Sequence of chain 1.B:
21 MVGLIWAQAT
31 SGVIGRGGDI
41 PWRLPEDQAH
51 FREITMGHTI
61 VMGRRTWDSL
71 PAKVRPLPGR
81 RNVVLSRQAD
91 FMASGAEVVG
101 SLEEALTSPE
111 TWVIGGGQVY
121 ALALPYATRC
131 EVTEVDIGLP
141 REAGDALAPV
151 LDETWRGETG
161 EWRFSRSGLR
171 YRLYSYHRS

The small molecule below binds the protein below.
Small molecule (SMILES): CC1(C)N=C(N)N=C(N)N1c1ccc(Cl)cc1

Binding-site contacts:
Ligand atom N8 contacts residue TYR120 of chain 1.B at 3.5 Å (h-bond).
Ligand atom N8 contacts residue ILE25 of chain 1.B at 2.9 Å (h-bond).
Ligand atom N7 contacts residue THR133 of chain 1.B at 3.8 Å.
Ligand atom N7 contacts residue TRP26 of chain 1.B at 3.5 Å (h-bond).
Ligand atom N3 contacts residue PHE51 of chain 1.B at 3.5 Å.
Ligand atom C12 contacts residue ILE114 of chain 1.B at 3.7 Å (hydrophobic).
Ligand atom N3 contacts residue ILE25 of chain 1.B at 3.4 Å.
Ligand atom N1 contacts residue PHE51 of chain 1.B at 4.1 Å.
Ligand atom CL17 contacts residue LEU70 of chain 1.B at 3.8 Å.
Ligand atom C11 contacts residue PHE51 of chain 1.B at 4.1 Å (hydrophobic).
Ligand atom C9 contacts residue GLN48 of chain 1.B at 3.4 Å.
Ligand atom C6 contacts residue PHE51 of chain 1.B at 4.2 Å (hydrophobic).
Ligand atom CL17 contacts residue THR66 of chain 1.B at 3.4 Å.
Ligand atom C6 contacts residue ASP47 of chain 1.B at 3.4 Å.
Ligand atom N3 contacts residue TRP26 of chain 1.B at 3.5 Å.
Ligand atom C10 contacts residue ILE40 of chain 1.B at 3.9 Å (hydrophobic).
Ligand atom C10 contacts residue ALA27 of chain 1.B at 3.9 Å (hydrophobic).
Ligand atom C13 contacts residue ILE114 of chain 1.B at 3.7 Å (hydrophobic).
Ligand atom N3 contacts residue ALA27 of chain 1.B at 4.0 Å.
Ligand atom C10 contacts residue ASP47 of chain 1.B at 3.5 Å.
Ligand atom N7 contacts residue ALA27 of chain 1.B at 3.8 Å.
Ligand atom C2 contacts residue TRP26 of chain 1.B at 3.9 Å (hydrophobic).
Ligand atom C16 contacts residue PHE51 of chain 1.B at 3.5 Å (hydrophobic).
Ligand atom N1 contacts residue ASP47 of chain 1.B at 2.6 Å (salt-bridge).
Ligand atom N8 contacts residue PHE51 of chain 1.B at 3.5 Å.
Ligand atom C4 contacts residue TRP26 of chain 1.B at 4.2 Å (hydrophobic).
Ligand atom C15 contacts residue PHE51 of chain 1.B at 4.0 Å (hydrophobic).
Ligand atom N7 contacts residue ILE25 of chain 1.B at 3.7 Å.
Ligand atom N5 contacts residue PHE51 of chain 1.B at 3.8 Å.
Ligand atom C4 contacts residue ILE25 of chain 1.B at 3.6 Å (hydrophobic).
Ligand atom C2 contacts residue ALA27 of chain 1.B at 3.9 Å (hydrophobic).
Ligand atom C2 contacts residue ASP47 of chain 1.B at 3.3 Å.
Ligand atom C9 contacts residue ASP47 of chain 1.B at 3.5 Å.
Ligand atom C4 contacts residue PHE51 of chain 1.B at 3.5 Å (hydrophobic).
Ligand atom C2 contacts residue PHE51 of chain 1.B at 3.8 Å (hydrophobic).
Ligand atom N8 contacts residue ILE114 of chain 1.B at 3.4 Å (h-bond).
Ligand atom C2 contacts residue ILE25 of chain 1.B at 4.0 Å (hydrophobic).
Ligand atom N1 contacts residue ALA27 of chain 1.B at 4.0 Å.
Ligand atom N7 contacts residue ASP47 of chain 1.B at 2.6 Å (salt-bridge).
Ligand atom N8 contacts residue TRP26 of chain 1.B at 4.2 Å.